A small-molecule ligand and the protein it binds are described below.
Small molecule (SMILES): CC(=O)N[C@@H]1[C@@H](O)[C@H](O)[C@@H](CO)O[C@H]1O

Binding-site contacts:
Ligand atom C7 contacts residue ASN215 of chain 1.B at 4.1 Å.
Ligand atom O6 contacts residue SER217 of chain 1.B at 4.2 Å.
Ligand atom C8 contacts residue LYS190 of chain 1.B at 3.5 Å.
Ligand atom C7 contacts residue LYS190 of chain 1.B at 3.4 Å.
Ligand atom O7 contacts residue ASN108 of chain 1.B at 3.3 Å (h-bond).
Ligand atom O7 contacts residue LYS190 of chain 1.B at 4.1 Å.
Ligand atom C4 contacts residue ASN215 of chain 1.B at 4.2 Å.
Ligand atom C5 contacts residue ASN215 of chain 1.B at 3.6 Å.
Ligand atom C1 contacts residue CYS216 of chain 1.B at 4.2 Å (hydrophobic).
Ligand atom C2 contacts residue ASN108 of chain 1.B at 4.5 Å.
Ligand atom C2 contacts residue LYS190 of chain 1.B at 4.4 Å.
Ligand atom O7 contacts residue ASN215 of chain 1.B at 4.5 Å.
Ligand atom O5 contacts residue VAL226 of chain 1.B at 3.7 Å.
Ligand atom C8 contacts residue ALA203 of chain 1.B at 3.7 Å (hydrophobic).
Ligand atom C1 contacts residue ASN215 of chain 1.B at 1.4 Å.
Ligand atom C1 contacts residue VAL226 of chain 1.B at 4.3 Å (hydrophobic).
Ligand atom C7 contacts residue ASN108 of chain 1.B at 4.3 Å.
Ligand atom O5 contacts residue CYS216 of chain 1.B at 4.3 Å.
Ligand atom O5 contacts residue ASN215 of chain 1.B at 2.3 Å (h-bond).
Ligand atom C2 contacts residue ASN215 of chain 1.B at 2.5 Å.
Ligand atom C3 contacts residue ASN215 of chain 1.B at 3.8 Å.
Ligand atom N2 contacts residue ASN215 of chain 1.B at 3.0 Å (h-bond).
Ligand atom N2 contacts residue LYS190 of chain 1.B at 3.2 Å (salt-bridge).

Sequence of chain 1.B:
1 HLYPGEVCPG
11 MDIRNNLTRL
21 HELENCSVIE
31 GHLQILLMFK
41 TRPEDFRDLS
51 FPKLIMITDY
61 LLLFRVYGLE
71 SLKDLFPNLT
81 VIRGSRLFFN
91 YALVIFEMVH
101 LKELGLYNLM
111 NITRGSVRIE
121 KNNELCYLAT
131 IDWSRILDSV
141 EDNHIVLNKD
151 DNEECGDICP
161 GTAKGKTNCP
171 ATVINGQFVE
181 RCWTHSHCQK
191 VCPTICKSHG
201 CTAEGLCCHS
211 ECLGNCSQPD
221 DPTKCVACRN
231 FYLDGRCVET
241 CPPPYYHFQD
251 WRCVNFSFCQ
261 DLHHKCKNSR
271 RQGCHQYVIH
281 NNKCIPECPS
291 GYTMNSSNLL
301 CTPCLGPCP